Sequence of chain 36.E:
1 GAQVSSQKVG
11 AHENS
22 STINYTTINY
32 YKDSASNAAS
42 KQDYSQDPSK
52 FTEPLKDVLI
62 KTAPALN

A small-molecule ligand and the protein it binds are described below.
Small molecule (SMILES): CC[C@H](C)[C@H](N)C(=O)N[C@@H](CO)C(=O)N[C@@H](CCC(=O)O)C(=O)N[C@H](C=O)C(C)C

Binding-site contacts:
Ligand atom C contacts residue VAL4 of chain 36.E at 4.4 Å (hydrophobic).
Ligand atom OE2 contacts residue VAL4 of chain 36.E at 3.6 Å.
Ligand atom C contacts residue ALA2 of chain 36.E at 4.2 Å (hydrophobic).
Ligand atom CA contacts residue ALA2 of chain 36.E at 3.8 Å (hydrophobic).
Ligand atom N contacts residue VAL4 of chain 36.E at 4.1 Å.
Ligand atom CB contacts residue GLN3 of chain 36.E at 4.1 Å.
Ligand atom CG2 contacts residue GLN3 of chain 36.E at 3.9 Å.
Ligand atom CG2 contacts residue SER5 of chain 36.E at 3.2 Å.
Ligand atom O contacts residue VAL4 of chain 36.E at 4.2 Å.
Ligand atom CB contacts residue VAL4 of chain 36.E at 4.2 Å (hydrophobic).
Ligand atom CB contacts residue GLN3 of chain 36.E at 3.6 Å.
Ligand atom O contacts residue VAL4 of chain 36.E at 4.4 Å.
Ligand atom CA contacts residue GLN3 of chain 36.E at 4.3 Å.
Ligand atom CB contacts residue VAL4 of chain 36.E at 4.0 Å (hydrophobic).
Ligand atom N contacts residue ALA2 of chain 36.E at 4.3 Å.
Ligand atom CA contacts residue VAL4 of chain 36.E at 4.0 Å (hydrophobic).
Ligand atom OG contacts residue GLN3 of chain 36.E at 3.3 Å (h-bond).
Ligand atom N contacts residue VAL4 of chain 36.E at 3.0 Å (h-bond).
Ligand atom CA contacts residue VAL4 of chain 36.E at 3.5 Å (hydrophobic).
Ligand atom C contacts residue ALA2 of chain 36.E at 3.6 Å (hydrophobic).
Ligand atom CA contacts residue ALA2 of chain 36.E at 3.4 Å (hydrophobic).
Ligand atom CB contacts residue ALA2 of chain 36.E at 3.5 Å (hydrophobic).
Ligand atom CG2 contacts residue ALA2 of chain 36.E at 4.3 Å (hydrophobic).
Ligand atom N contacts residue ALA2 of chain 36.E at 2.8 Å (h-bond).
Ligand atom C contacts residue VAL4 of chain 36.E at 3.5 Å (hydrophobic).
Ligand atom C contacts residue GLN3 of chain 36.E at 3.8 Å.
Ligand atom N contacts residue GLN3 of chain 36.E at 4.5 Å.
Ligand atom O contacts residue GLN3 of chain 36.E at 3.0 Å (h-bond).
Ligand atom CG2 contacts residue VAL4 of chain 36.E at 3.4 Å (hydrophobic).
Ligand atom CD contacts residue VAL4 of chain 36.E at 3.8 Å (hydrophobic).
Ligand atom CG1 contacts residue GLN3 of chain 36.E at 3.0 Å.
Ligand atom OE1 contacts residue VAL4 of chain 36.E at 3.3 Å (h-bond).
Ligand atom CB contacts residue ALA2 of chain 36.E at 4.0 Å (hydrophobic).
Ligand atom C contacts residue VAL4 of chain 36.E at 4.5 Å (hydrophobic).